A protein and the small-molecule ligand that binds it are described below.
Small molecule (SMILES): CC(=O)N[C@H]1[C@H](O[C@H]2[C@H](O)[C@@H](NC(C)=O)CO[C@@H]2CO)O[C@H](CO)[C@@H](O)[C@@H]1O

Binding-site contacts:
Ligand atom C3 contacts residue GLY336 of chain 1.A at 4.2 Å.
Ligand atom O7 contacts residue ASN341 of chain 1.A at 4.2 Å.
Ligand atom O7 contacts residue ILE344 of chain 1.A at 4.2 Å.
Ligand atom C1 contacts residue ASN341 of chain 1.A at 1.4 Å.
Ligand atom O4 contacts residue GLY336 of chain 1.A at 4.1 Å.
Ligand atom N2 contacts residue ASN341 of chain 1.A at 3.0 Å (h-bond).
Ligand atom C5 contacts residue ASN341 of chain 1.A at 3.6 Å.
Ligand atom C8 contacts residue ASN341 of chain 1.A at 3.3 Å.
Ligand atom C1 contacts residue SER338 of chain 1.A at 3.8 Å.
Ligand atom O7 contacts residue PRO335 of chain 1.A at 3.7 Å.
Ligand atom O5 contacts residue SER338 of chain 1.A at 3.4 Å.
Ligand atom O7 contacts residue SER343 of chain 1.A at 4.3 Å.
Ligand atom C7 contacts residue GLY336 of chain 1.A at 3.8 Å.
Ligand atom C3 contacts residue ASN341 of chain 1.A at 3.7 Å.
Ligand atom N2 contacts residue GLY336 of chain 1.A at 4.4 Å.
Ligand atom O7 contacts residue GLY336 of chain 1.A at 2.8 Å (h-bond).
Ligand atom O5 contacts residue ASN341 of chain 1.A at 2.2 Å (h-bond).
Ligand atom C1 contacts residue GLY336 of chain 1.A at 4.2 Å.
Ligand atom C5 contacts residue SER338 of chain 1.A at 4.0 Å.
Ligand atom C6 contacts residue SER338 of chain 1.A at 4.2 Å.
Ligand atom C7 contacts residue ASN342 of chain 1.A at 4.3 Å.
Ligand atom C7 contacts residue ASN341 of chain 1.A at 3.4 Å.
Ligand atom C4 contacts residue ASN341 of chain 1.A at 4.1 Å.
Ligand atom C2 contacts residue ASN341 of chain 1.A at 2.4 Å.
Ligand atom O7 contacts residue ASN342 of chain 1.A at 3.5 Å (h-bond).
Ligand atom C8 contacts residue GLY336 of chain 1.A at 4.3 Å.
Ligand atom C6 contacts residue PHE337 of chain 1.A at 4.4 Å (hydrophobic).
Ligand atom C5 contacts residue PHE337 of chain 1.A at 4.2 Å (hydrophobic).

Sequence of chain 1.A:
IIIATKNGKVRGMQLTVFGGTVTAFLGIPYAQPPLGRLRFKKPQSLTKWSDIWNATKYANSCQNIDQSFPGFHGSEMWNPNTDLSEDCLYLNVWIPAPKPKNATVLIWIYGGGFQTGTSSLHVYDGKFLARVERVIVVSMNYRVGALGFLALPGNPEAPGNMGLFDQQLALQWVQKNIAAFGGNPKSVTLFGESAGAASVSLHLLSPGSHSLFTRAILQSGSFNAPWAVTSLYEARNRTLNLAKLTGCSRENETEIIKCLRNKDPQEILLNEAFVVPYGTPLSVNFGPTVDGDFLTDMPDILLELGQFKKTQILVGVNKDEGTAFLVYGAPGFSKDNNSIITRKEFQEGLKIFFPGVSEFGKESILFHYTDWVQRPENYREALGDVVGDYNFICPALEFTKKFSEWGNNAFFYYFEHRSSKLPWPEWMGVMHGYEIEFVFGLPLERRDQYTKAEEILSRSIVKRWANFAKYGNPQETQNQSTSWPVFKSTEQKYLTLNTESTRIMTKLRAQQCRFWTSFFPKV